Sequence of chain 1.B:
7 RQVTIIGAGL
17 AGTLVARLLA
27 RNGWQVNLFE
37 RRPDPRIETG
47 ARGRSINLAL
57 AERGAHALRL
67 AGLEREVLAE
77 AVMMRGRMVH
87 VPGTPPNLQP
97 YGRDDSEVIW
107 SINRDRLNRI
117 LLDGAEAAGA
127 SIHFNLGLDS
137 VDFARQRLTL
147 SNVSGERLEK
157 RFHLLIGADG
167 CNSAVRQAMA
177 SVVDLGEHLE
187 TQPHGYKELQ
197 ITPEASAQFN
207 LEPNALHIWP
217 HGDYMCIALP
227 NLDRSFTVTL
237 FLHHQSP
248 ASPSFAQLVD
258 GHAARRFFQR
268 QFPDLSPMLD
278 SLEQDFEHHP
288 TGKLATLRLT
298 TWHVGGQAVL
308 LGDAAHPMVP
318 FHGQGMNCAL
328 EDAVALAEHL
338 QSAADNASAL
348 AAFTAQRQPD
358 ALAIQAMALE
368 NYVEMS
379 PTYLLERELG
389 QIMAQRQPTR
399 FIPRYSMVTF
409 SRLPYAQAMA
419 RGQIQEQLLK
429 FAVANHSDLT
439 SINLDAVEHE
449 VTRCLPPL

Binding-site contacts:
Ligand atom C12 contacts residue ASN368 of chain 1.B at 3.8 Å.
Ligand atom N13 contacts residue ASN368 of chain 1.B at 3.4 Å (h-bond).
Ligand atom C19 contacts residue LEU212 of chain 1.B at 3.5 Å (hydrophobic).
Ligand atom C05 contacts residue HIS319 of chain 1.B at 3.9 Å.
Ligand atom C03 contacts residue GLY320 of chain 1.B at 3.6 Å.
Ligand atom C08 contacts residue PRO317 of chain 1.B at 3.5 Å (hydrophobic).
Ligand atom C03 contacts residue FAD1 of chain 1.F at 3.4 Å.
Ligand atom C01 contacts residue PRO317 of chain 1.B at 3.6 Å (hydrophobic).
Ligand atom N14 contacts residue ARG83 of chain 1.B at 3.2 Å (salt-bridge).
Ligand atom C11 contacts residue ASN368 of chain 1.B at 3.6 Å.
Ligand atom O20 contacts residue FAD1 of chain 1.F at 3.8 Å.
Ligand atom C11 contacts residue PHE318 of chain 1.B at 3.7 Å (hydrophobic).
Ligand atom C03 contacts residue PRO317 of chain 1.B at 3.9 Å (hydrophobic).
Ligand atom O20 contacts residue ALA55 of chain 1.B at 3.3 Å.
Ligand atom O20 contacts residue HIS319 of chain 1.B at 3.9 Å.
Ligand atom N13 contacts residue TYR403 of chain 1.B at 3.7 Å.
Ligand atom CL contacts residue ILE223 of chain 1.B at 3.9 Å.
Ligand atom N15 contacts residue ARG83 of chain 1.B at 3.0 Å (salt-bridge).
Ligand atom C06 contacts residue PHE318 of chain 1.B at 3.7 Å (hydrophobic).
Ligand atom C12 contacts residue TYR403 of chain 1.B at 3.6 Å (hydrophobic).
Ligand atom C11 contacts residue TYR403 of chain 1.B at 3.9 Å (hydrophobic).
Ligand atom C19 contacts residue ALA55 of chain 1.B at 3.5 Å (hydrophobic).
Ligand atom N13 contacts residue MET372 of chain 1.B at 3.9 Å.
Ligand atom N14 contacts residue ILE214 of chain 1.B at 3.9 Å.
Ligand atom O18 contacts residue ILE105 of chain 1.B at 3.8 Å.
Ligand atom N16 contacts residue ILE214 of chain 1.B at 3.8 Å.
Ligand atom O18 contacts residue TYR403 of chain 1.B at 2.5 Å (h-bond).
Ligand atom C04 contacts residue GLY320 of chain 1.B at 3.4 Å.
Ligand atom C17 contacts residue TYR403 of chain 1.B at 3.6 Å (hydrophobic).
Ligand atom N10 contacts residue HIS319 of chain 1.B at 3.8 Å.
Ligand atom N16 contacts residue TYR403 of chain 1.B at 3.9 Å.
Ligand atom CL contacts residue PHE237 of chain 1.B at 3.6 Å.
Ligand atom C07 contacts residue MET372 of chain 1.B at 3.4 Å (hydrophobic).
Ligand atom C02 contacts residue ILE223 of chain 1.B at 3.7 Å (hydrophobic).
Ligand atom C07 contacts residue PHE318 of chain 1.B at 3.1 Å (hydrophobic).
Ligand atom N15 contacts residue ILE214 of chain 1.B at 3.2 Å.
Ligand atom C05 contacts residue GLY320 of chain 1.B at 3.8 Å.
Ligand atom O20 contacts residue GLY320 of chain 1.B at 3.2 Å.
Ligand atom C01 contacts residue ILE223 of chain 1.B at 3.2 Å (hydrophobic).
Ligand atom C02 contacts residue PRO317 of chain 1.B at 3.4 Å (hydrophobic).

A small-molecule ligand and the protein it binds are described below.
Small molecule (SMILES): Cc1cc2c(c(C)c1Cl)N(Cc1nnn[nH]1)C(=O)CO2